This small molecule binds to this protein.
Small molecule (SMILES): CC(=O)N[C@@H]1[C@@H](O)[C@H](O)[C@@H](CO)O[C@H]1O

Binding-site contacts:
Ligand atom N2 contacts residue VAL91 of chain 1.A at 4.1 Å.
Ligand atom C4 contacts residue ASN39 of chain 1.A at 4.3 Å.
Ligand atom N2 contacts residue ASN39 of chain 1.A at 2.9 Å (h-bond).
Ligand atom O7 contacts residue ASN39 of chain 1.A at 3.4 Å (h-bond).
Ligand atom O6 contacts residue ASN89 of chain 1.A at 3.3 Å (h-bond).
Ligand atom O7 contacts residue VAL91 of chain 1.A at 4.5 Å.
Ligand atom C6 contacts residue THR41 of chain 1.A at 4.4 Å.
Ligand atom C1 contacts residue ASN39 of chain 1.A at 1.5 Å.
Ligand atom C6 contacts residue ASN89 of chain 1.A at 4.0 Å.
Ligand atom C3 contacts residue ASN39 of chain 1.A at 3.8 Å.
Ligand atom C5 contacts residue ASN39 of chain 1.A at 3.7 Å.
Ligand atom C2 contacts residue ASN39 of chain 1.A at 2.4 Å.
Ligand atom O6 contacts residue THR41 of chain 1.A at 3.2 Å (h-bond).
Ligand atom O5 contacts residue ASN39 of chain 1.A at 2.3 Å (h-bond).
Ligand atom C7 contacts residue VAL91 of chain 1.A at 4.2 Å (hydrophobic).
Ligand atom C8 contacts residue VAL91 of chain 1.A at 4.0 Å (hydrophobic).
Ligand atom C7 contacts residue ASN39 of chain 1.A at 3.5 Å.
Ligand atom C5 contacts residue ASN89 of chain 1.A at 3.5 Å.
Ligand atom C1 contacts residue ASN89 of chain 1.A at 3.5 Å.
Ligand atom O5 contacts residue ASN89 of chain 1.A at 3.3 Å (h-bond).

Sequence of chain 1.A:
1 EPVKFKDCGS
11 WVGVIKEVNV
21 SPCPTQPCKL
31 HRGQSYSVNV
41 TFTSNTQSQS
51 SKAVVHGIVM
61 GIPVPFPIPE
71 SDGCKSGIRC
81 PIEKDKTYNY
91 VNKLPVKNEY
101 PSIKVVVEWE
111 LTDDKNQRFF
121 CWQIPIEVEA